Binding-site contacts:
Ligand atom N contacts residue VAL82 of chain 1.A at 3.7 Å.
Ligand atom CE2 contacts residue MET51 of chain 1.A at 3.7 Å (hydrophobic).
Ligand atom CA contacts residue GLN61 of chain 1.A at 3.4 Å.
Ligand atom CE2 contacts residue ILE50 of chain 1.A at 3.7 Å (hydrophobic).
Ligand atom O contacts residue VAL82 of chain 1.A at 3.6 Å.
Ligand atom N contacts residue LYS40 of chain 1.A at 3.6 Å.
Ligand atom OH contacts residue TYR93 of chain 1.A at 2.8 Å (h-bond).
Ligand atom OH contacts residue MET39 of chain 1.A at 3.6 Å.
Ligand atom O contacts residue LEU43 of chain 1.A at 3.7 Å.
Ligand atom C contacts residue GLN61 of chain 1.A at 3.6 Å.
Ligand atom CAO contacts residue MET51 of chain 1.A at 3.6 Å (hydrophobic).
Ligand atom N contacts residue GLN61 of chain 1.A at 2.9 Å (h-bond).
Ligand atom CE1 contacts residue VAL82 of chain 1.A at 3.6 Å (hydrophobic).
Ligand atom CAI contacts residue PHE44 of chain 1.A at 3.7 Å (hydrophobic).
Ligand atom CZ contacts residue ILE50 of chain 1.A at 3.4 Å (hydrophobic).
Ligand atom CD1 contacts residue TYR56 of chain 1.A at 3.7 Å (hydrophobic).
Ligand atom CZ contacts residue TYR93 of chain 1.A at 3.6 Å (hydrophobic).
Ligand atom C contacts residue VAL82 of chain 1.A at 3.6 Å (hydrophobic).
Ligand atom CE1 contacts residue TYR93 of chain 1.A at 3.5 Å (hydrophobic).
Ligand atom CB contacts residue GLN61 of chain 1.A at 3.6 Å.
Ligand atom CD1 contacts residue LEU43 of chain 1.A at 3.7 Å (hydrophobic).
Ligand atom CD2 contacts residue HIS62 of chain 1.A at 3.6 Å.
Ligand atom CE2 contacts residue MET39 of chain 1.A at 3.5 Å (hydrophobic).
Ligand atom CD2 contacts residue MET51 of chain 1.A at 3.5 Å (hydrophobic).
Ligand atom CAM contacts residue MET51 of chain 1.A at 3.6 Å (hydrophobic).
Ligand atom CD2 contacts residue HIS85 of chain 1.A at 3.4 Å.
Ligand atom O contacts residue LYS40 of chain 1.A at 3.2 Å.
Ligand atom CE3 contacts residue VAL82 of chain 1.A at 3.7 Å (hydrophobic).
Ligand atom CD1 contacts residue GLN61 of chain 1.A at 3.4 Å.
Ligand atom CD1 contacts residue TYR89 of chain 1.A at 3.6 Å (hydrophobic).
Ligand atom CA contacts residue GLN61 of chain 1.A at 3.5 Å.
Ligand atom O contacts residue GLN61 of chain 1.A at 3.5 Å.
Ligand atom NE1 contacts residue GLY47 of chain 1.A at 3.5 Å.
Ligand atom CZ contacts residue HIS62 of chain 1.A at 3.7 Å.
Ligand atom CE2 contacts residue HIS62 of chain 1.A at 3.6 Å.
Ligand atom O contacts residue TYR89 of chain 1.A at 2.9 Å (h-bond).
Ligand atom CE2 contacts residue GLY47 of chain 1.A at 3.7 Å.
Ligand atom CA contacts residue VAL82 of chain 1.A at 3.7 Å (hydrophobic).
Ligand atom CH2 contacts residue ILE50 of chain 1.A at 3.7 Å (hydrophobic).
Ligand atom NE1 contacts residue LEU43 of chain 1.A at 2.8 Å (h-bond).

Sequence of chain 1.A:
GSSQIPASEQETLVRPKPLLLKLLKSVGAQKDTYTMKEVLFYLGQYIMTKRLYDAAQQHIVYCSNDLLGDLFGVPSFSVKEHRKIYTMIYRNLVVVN

A small-molecule ligand and the protein it binds are described below.
Small molecule (SMILES): CC(=O)N[C@H](C(=O)N[C@@H](CO)C(=O)N[C@@H](Cc1ccccc1)C(=O)N[C@]1(C)CCC/C=C\CCC[C@](C)(C(=O)N[C@@H](CC(C)C)C(=O)N[C@@H](CC(C)C)C(=O)N2CCC[C@H]2C(=O)N[C@@H](CCC(=O)O)C(=O)N[C@@H](CC(N)=O)C(=O)N[C@@H](Cc2ccc(O)cc2)C(N)=O)NC(=O)[C@H](CC2=c3ccccc3=NC2)NC(=O)[C@H](Cc2ccc(O)cc2)NC(=O)[C@H](CCC(=O)O)NC1=O)[C@@H](C)O